Sequence of chain 40.A:
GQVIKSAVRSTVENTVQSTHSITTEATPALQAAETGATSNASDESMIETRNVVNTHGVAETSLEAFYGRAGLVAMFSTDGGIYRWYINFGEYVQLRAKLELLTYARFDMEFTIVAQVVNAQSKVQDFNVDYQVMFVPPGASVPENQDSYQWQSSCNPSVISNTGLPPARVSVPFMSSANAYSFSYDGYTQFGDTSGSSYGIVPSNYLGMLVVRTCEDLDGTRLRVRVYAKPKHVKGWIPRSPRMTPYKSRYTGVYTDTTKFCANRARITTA

Sequence of chain 39.A:
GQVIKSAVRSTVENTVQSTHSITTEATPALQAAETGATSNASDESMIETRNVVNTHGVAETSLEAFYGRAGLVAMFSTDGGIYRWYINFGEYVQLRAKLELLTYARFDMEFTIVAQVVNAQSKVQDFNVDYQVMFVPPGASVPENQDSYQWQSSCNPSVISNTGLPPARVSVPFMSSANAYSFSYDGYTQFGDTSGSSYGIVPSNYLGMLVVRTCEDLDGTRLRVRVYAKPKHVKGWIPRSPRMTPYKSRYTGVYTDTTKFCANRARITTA

The protein below binds the small molecule below.
Small molecule (SMILES): NCC(=O)O

Binding-site contacts:
Ligand atom N contacts residue TYR152 of chain 39.A at 4.2 Å.
Ligand atom CA contacts residue LEU75 of chain 40.A at 3.7 Å (hydrophobic).
Ligand atom C contacts residue CYS1 of chain 40.P at 3.7 Å (hydrophobic).
Ligand atom C contacts residue ARG229 of chain 40.A at 3.7 Å.
Ligand atom C contacts residue MET78 of chain 40.A at 3.6 Å (hydrophobic).
Ligand atom C contacts residue TRP154 of chain 39.A at 4.1 Å (hydrophobic).
Ligand atom CA contacts residue SER151 of chain 39.A at 4.0 Å.
Ligand atom OXT contacts residue MET78 of chain 40.A at 3.5 Å (h-bond).
Ligand atom N contacts residue ASP150 of chain 39.A at 3.4 Å (salt-bridge).
Ligand atom O contacts residue LEU75 of chain 40.A at 3.8 Å.
Ligand atom OXT contacts residue ASP150 of chain 39.A at 4.3 Å.
Ligand atom O contacts residue ARG229 of chain 40.A at 2.9 Å (salt-bridge).
Ligand atom O contacts residue MET78 of chain 40.A at 3.9 Å.
Ligand atom O contacts residue ARG216 of chain 39.A at 2.9 Å (salt-bridge).
Ligand atom CA contacts residue MET78 of chain 40.A at 4.0 Å (hydrophobic).
Ligand atom OXT contacts residue ARG229 of chain 40.A at 3.1 Å (salt-bridge).
Ligand atom O contacts residue TRP154 of chain 39.A at 4.1 Å.
Ligand atom CA contacts residue TRP154 of chain 39.A at 4.3 Å (hydrophobic).
Ligand atom C contacts residue LEU75 of chain 40.A at 4.2 Å (hydrophobic).
Ligand atom OXT contacts residue ARG216 of chain 39.A at 3.0 Å (salt-bridge).
Ligand atom N contacts residue MET78 of chain 40.A at 3.8 Å.
Ligand atom N contacts residue SER151 of chain 39.A at 3.5 Å (h-bond).
Ligand atom CA contacts residue CYS1 of chain 40.P at 2.4 Å (hydrophobic).
Ligand atom OXT contacts residue CYS1 of chain 40.P at 4.0 Å.
Ligand atom CA contacts residue GLN155 of chain 39.A at 4.3 Å.
Ligand atom N contacts residue CYS1 of chain 40.P at 1.3 Å.
Ligand atom C contacts residue ARG216 of chain 39.A at 3.6 Å.